Binding-site contacts:
Ligand atom CAI contacts residue ALA62 of chain 1.E at 3.7 Å (hydrophobic).
Ligand atom CAF contacts residue HIS77 of chain 1.F at 3.6 Å.
Ligand atom NAJ contacts residue NI1 of chain 1.JA at 2.1 Å (h-bond).
Ligand atom CAQ contacts residue NI1 of chain 1.JA at 2.9 Å.
Ligand atom OAB contacts residue ALA62 of chain 1.E at 3.7 Å.
Ligand atom CAH contacts residue ASP74 of chain 1.F at 3.5 Å.
Ligand atom CAC contacts residue GLN41 of chain 1.E at 3.2 Å.
Ligand atom CAF contacts residue ASP73 of chain 1.F at 3.5 Å.
Ligand atom CAH contacts residue PRO53 of chain 1.E at 3.7 Å (hydrophobic).
Ligand atom CAQ contacts residue HIS77 of chain 1.F at 3.6 Å.
Ligand atom CAR contacts residue NI1 of chain 1.JA at 2.9 Å.
Ligand atom NAJ contacts residue HIS77 of chain 1.F at 3.0 Å (h-bond).
Ligand atom NAK contacts residue HIS77 of chain 1.F at 3.0 Å (h-bond).
Ligand atom CAO contacts residue MET58 of chain 1.E at 3.9 Å (hydrophobic).
Ligand atom CAE contacts residue ALA43 of chain 1.E at 3.8 Å (hydrophobic).
Ligand atom CAI contacts residue MET58 of chain 1.E at 3.3 Å (hydrophobic).
Ligand atom CAR contacts residue HIS77 of chain 1.F at 3.6 Å.
Ligand atom CAC contacts residue ALA43 of chain 1.E at 3.3 Å (hydrophobic).
Ligand atom CAF contacts residue NI1 of chain 1.JA at 3.1 Å.
Ligand atom CAG contacts residue GLN41 of chain 1.E at 3.8 Å.
Ligand atom CAE contacts residue NI1 of chain 1.JA at 3.1 Å.
Ligand atom CAD contacts residue PRO53 of chain 1.E at 3.8 Å (hydrophobic).
Ligand atom CAN contacts residue PRO53 of chain 1.E at 3.2 Å (hydrophobic).
Ligand atom NAL contacts residue PRO53 of chain 1.E at 2.8 Å (h-bond).
Ligand atom CAA contacts residue CYS59 of chain 1.E at 1.8 Å (hydrophobic).
Ligand atom CAI contacts residue PRO53 of chain 1.E at 3.9 Å (hydrophobic).
Ligand atom CAM contacts residue PRO53 of chain 1.E at 3.8 Å (hydrophobic).
Ligand atom CAR contacts residue PRO53 of chain 1.E at 3.8 Å (hydrophobic).
Ligand atom CAA contacts residue PRO53 of chain 1.E at 3.9 Å (hydrophobic).
Ligand atom NAK contacts residue NI1 of chain 1.JA at 2.1 Å (h-bond).
Ligand atom CAD contacts residue ASP74 of chain 1.F at 3.5 Å.
Ligand atom CAP contacts residue PRO53 of chain 1.E at 3.6 Å (hydrophobic).
Ligand atom CAE contacts residue HIS77 of chain 1.F at 3.5 Å.
Ligand atom CAD contacts residue ASP73 of chain 1.F at 3.7 Å.
Ligand atom CAE contacts residue LYS42 of chain 1.E at 3.5 Å.
Ligand atom CAG contacts residue MET58 of chain 1.E at 3.7 Å (hydrophobic).
Ligand atom NAL contacts residue CYS59 of chain 1.E at 3.2 Å (h-bond).
Ligand atom CAC contacts residue MET58 of chain 1.E at 3.8 Å (hydrophobic).
Ligand atom CAE contacts residue GLN41 of chain 1.E at 3.5 Å.
Ligand atom CAM contacts residue CYS59 of chain 1.E at 2.9 Å (hydrophobic).

This small molecule binds to this protein.
Small molecule (SMILES): CC(=O)Nc1cc2cccnc2c2ncccc12

Sequence of chain 1.E:
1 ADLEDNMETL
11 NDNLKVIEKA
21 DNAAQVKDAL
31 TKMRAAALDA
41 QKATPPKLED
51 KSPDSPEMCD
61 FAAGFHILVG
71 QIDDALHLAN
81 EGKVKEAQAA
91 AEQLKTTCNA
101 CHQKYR

Sequence of chain 1.F:
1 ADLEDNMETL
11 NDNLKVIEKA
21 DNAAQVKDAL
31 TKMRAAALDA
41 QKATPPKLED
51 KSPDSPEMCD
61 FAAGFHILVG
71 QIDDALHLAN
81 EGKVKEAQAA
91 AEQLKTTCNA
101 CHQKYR